Sequence of chain 1.E:
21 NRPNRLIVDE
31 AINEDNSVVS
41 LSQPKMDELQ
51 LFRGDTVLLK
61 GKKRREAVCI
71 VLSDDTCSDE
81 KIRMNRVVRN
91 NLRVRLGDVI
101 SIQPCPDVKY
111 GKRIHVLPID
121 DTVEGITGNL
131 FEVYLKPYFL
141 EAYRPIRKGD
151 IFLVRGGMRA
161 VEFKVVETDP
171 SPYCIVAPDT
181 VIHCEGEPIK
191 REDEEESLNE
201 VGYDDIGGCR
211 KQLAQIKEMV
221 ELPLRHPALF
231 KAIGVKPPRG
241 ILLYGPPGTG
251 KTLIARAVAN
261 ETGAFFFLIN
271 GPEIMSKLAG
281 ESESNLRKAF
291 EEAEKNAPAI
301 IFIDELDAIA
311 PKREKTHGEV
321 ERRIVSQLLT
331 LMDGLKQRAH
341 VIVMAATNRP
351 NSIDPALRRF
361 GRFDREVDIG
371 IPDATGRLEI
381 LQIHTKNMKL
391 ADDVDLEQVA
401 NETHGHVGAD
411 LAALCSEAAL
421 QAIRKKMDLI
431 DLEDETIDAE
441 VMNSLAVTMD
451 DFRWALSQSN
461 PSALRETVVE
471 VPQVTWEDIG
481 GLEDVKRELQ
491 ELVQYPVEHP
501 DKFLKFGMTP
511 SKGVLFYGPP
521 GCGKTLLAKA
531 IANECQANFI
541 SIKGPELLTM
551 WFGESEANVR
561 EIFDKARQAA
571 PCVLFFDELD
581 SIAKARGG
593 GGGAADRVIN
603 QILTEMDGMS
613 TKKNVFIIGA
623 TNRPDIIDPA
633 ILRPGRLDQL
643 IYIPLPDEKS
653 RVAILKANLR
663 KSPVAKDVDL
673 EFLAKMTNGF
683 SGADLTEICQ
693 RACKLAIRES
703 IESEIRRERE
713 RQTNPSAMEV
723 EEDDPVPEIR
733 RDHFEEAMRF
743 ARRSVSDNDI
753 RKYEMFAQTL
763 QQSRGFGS

Binding-site contacts:
Ligand atom O3A contacts residue GLY248 of chain 1.E at 3.8 Å.
Ligand atom O3A contacts residue GLY250 of chain 1.E at 3.0 Å (h-bond).
Ligand atom C8 contacts residue GLY248 of chain 1.E at 3.8 Å.
Ligand atom N7 contacts residue GLY250 of chain 1.E at 3.5 Å (h-bond).
Ligand atom O3G contacts residue GLY248 of chain 1.E at 3.8 Å.
Ligand atom O2A contacts residue GLY250 of chain 1.E at 3.5 Å.
Ligand atom O2G contacts residue MG1 of chain 1.X at 2.1 Å.
Ligand atom O3G contacts residue PRO247 of chain 1.E at 3.6 Å.
Ligand atom O2A contacts residue THR252 of chain 1.E at 3.7 Å.
Ligand atom PB contacts residue MG1 of chain 1.X at 3.6 Å.
Ligand atom C8 contacts residue GLY250 of chain 1.E at 3.7 Å.
Ligand atom PA contacts residue GLY250 of chain 1.E at 4.0 Å.
Ligand atom O4' contacts residue ALA409 of chain 1.E at 3.7 Å.
Ligand atom C2 contacts residue ASP205 of chain 1.E at 3.4 Å.
Ligand atom O2A contacts residue LEU253 of chain 1.E at 3.6 Å (h-bond).
Ligand atom PB contacts residue LYS251 of chain 1.E at 3.9 Å.
Ligand atom O3A contacts residue THR249 of chain 1.E at 3.8 Å.
Ligand atom O1B contacts residue GLY250 of chain 1.E at 3.7 Å.
Ligand atom C8 contacts residue GLY408 of chain 1.E at 3.9 Å.
Ligand atom N6 contacts residue GLY207 of chain 1.E at 3.1 Å (h-bond).
Ligand atom PB contacts residue GLY250 of chain 1.E at 3.9 Å.
Ligand atom N7 contacts residue GLY408 of chain 1.E at 3.9 Å.
Ligand atom N1 contacts residue ASP205 of chain 1.E at 3.7 Å.
Ligand atom O2B contacts residue MG1 of chain 1.X at 2.4 Å.
Ligand atom O2B contacts residue THR252 of chain 1.E at 3.2 Å (h-bond).
Ligand atom O3A contacts residue LYS251 of chain 1.E at 3.8 Å.
Ligand atom N1 contacts residue ILE380 of chain 1.E at 3.3 Å.
Ligand atom N3 contacts residue HIS384 of chain 1.E at 3.3 Å (h-bond).
Ligand atom N7 contacts residue THR249 of chain 1.E at 3.5 Å.
Ligand atom O1B contacts residue LYS251 of chain 1.E at 3.0 Å (salt-bridge).
Ligand atom C6 contacts residue ILE380 of chain 1.E at 3.5 Å (hydrophobic).
Ligand atom O3B contacts residue GLY248 of chain 1.E at 2.9 Å (h-bond).
Ligand atom O2A contacts residue LYS251 of chain 1.E at 3.9 Å.
Ligand atom O2' contacts residue HIS384 of chain 1.E at 3.6 Å.
Ligand atom PG contacts residue GLY248 of chain 1.E at 3.8 Å.
Ligand atom N6 contacts residue ILE380 of chain 1.E at 3.5 Å.
Ligand atom N1 contacts residue GLY207 of chain 1.E at 3.5 Å (h-bond).
Ligand atom O3G contacts residue ASN348 of chain 1.E at 3.5 Å (h-bond).
Ligand atom C2 contacts residue HIS384 of chain 1.E at 3.9 Å.
Ligand atom PG contacts residue MG1 of chain 1.X at 3.6 Å.

This protein binds this small molecule.
Small molecule (SMILES): Nc1ncnc2c1ncn2[C@@H]1O[C@H](COP(=O)(O)OP(=O)(O)OP(O)(O)=S)[C@@H](O)[C@H]1O

Sequence of chain 1.F:
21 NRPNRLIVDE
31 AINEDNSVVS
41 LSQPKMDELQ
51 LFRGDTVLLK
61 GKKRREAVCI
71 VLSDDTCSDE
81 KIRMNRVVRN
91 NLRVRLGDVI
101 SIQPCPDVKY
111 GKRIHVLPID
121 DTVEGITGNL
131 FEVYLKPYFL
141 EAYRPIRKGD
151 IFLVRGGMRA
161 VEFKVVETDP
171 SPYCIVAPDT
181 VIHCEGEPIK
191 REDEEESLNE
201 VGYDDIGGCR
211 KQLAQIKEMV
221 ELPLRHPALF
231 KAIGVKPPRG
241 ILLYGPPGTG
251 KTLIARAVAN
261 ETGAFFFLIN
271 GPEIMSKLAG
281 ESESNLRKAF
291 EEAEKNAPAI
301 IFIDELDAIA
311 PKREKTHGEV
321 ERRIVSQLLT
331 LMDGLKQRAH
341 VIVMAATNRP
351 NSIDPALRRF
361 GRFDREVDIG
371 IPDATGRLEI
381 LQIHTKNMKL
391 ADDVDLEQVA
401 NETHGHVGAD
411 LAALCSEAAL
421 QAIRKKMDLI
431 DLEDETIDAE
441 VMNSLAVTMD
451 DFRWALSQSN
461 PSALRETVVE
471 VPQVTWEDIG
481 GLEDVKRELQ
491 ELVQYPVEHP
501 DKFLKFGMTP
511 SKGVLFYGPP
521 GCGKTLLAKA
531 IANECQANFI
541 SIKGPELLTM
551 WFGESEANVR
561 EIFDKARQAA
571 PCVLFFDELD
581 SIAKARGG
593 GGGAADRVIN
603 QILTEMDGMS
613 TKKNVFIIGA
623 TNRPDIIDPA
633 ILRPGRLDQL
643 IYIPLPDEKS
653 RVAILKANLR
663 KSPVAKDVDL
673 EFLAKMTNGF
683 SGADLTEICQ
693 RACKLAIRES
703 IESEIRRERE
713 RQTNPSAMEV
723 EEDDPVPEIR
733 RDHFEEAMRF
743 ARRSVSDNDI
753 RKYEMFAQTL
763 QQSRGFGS